Sequence of chain 2.A:
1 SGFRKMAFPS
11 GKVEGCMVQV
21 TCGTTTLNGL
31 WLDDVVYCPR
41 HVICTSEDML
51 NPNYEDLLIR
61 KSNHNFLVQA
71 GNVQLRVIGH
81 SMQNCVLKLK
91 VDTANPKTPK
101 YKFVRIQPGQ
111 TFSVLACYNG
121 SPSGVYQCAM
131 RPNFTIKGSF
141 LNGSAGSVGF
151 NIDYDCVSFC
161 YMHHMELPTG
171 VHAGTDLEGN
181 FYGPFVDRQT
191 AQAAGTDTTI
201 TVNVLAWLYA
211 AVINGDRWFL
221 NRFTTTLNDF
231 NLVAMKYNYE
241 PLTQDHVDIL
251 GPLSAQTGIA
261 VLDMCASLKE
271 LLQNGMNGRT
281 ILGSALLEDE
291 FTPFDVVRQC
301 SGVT

A protein and the small-molecule ligand that binds it are described below.
Small molecule (SMILES): CC[C@H](C)[C@@H](C=O)NC(=O)[C@H](C)NC(=O)[C@H](CCC(N)=O)NC(=O)[C@H](CC(C)C)NC(=O)[C@@H](NC(=O)[C@H](C)NC(=O)[C@H](CCCN=C(N)N)NC(=O)[C@@H](N)CC(N)=O)[C@@H](C)O

Sequence of chain 1.A:
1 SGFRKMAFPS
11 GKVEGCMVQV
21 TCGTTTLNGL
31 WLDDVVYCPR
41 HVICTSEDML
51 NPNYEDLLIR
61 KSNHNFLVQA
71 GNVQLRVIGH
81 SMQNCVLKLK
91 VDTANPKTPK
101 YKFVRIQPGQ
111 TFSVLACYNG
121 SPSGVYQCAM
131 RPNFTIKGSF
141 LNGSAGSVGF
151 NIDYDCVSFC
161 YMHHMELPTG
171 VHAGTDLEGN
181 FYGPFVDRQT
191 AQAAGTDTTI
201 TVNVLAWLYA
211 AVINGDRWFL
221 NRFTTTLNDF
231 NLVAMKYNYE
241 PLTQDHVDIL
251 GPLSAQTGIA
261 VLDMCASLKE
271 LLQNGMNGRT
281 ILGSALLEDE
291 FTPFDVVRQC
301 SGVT

Binding-site contacts:
Ligand atom N contacts residue GLN189 of chain 2.A at 2.8 Å (h-bond).
Ligand atom O contacts residue GLN189 of chain 2.A at 3.2 Å.
Ligand atom N contacts residue THR26 of chain 2.A at 2.8 Å (h-bond).
Ligand atom N contacts residue GLU166 of chain 2.A at 2.9 Å (salt-bridge).
Ligand atom O contacts residue SER144 of chain 2.A at 3.1 Å (h-bond).
Ligand atom C contacts residue ALA145 of chain 2.A at 3.4 Å (hydrophobic).
Ligand atom OE1 contacts residue HIS163 of chain 2.A at 2.6 Å (h-bond).
Ligand atom CB contacts residue HIS41 of chain 2.A at 3.6 Å.
Ligand atom N contacts residue HIS41 of chain 2.A at 3.1 Å (h-bond).
Ligand atom O contacts residue MET165 of chain 2.A at 3.2 Å.
Ligand atom CG2 contacts residue GLY143 of chain 2.A at 3.5 Å.
Ligand atom C contacts residue GLN189 of chain 2.A at 3.6 Å.
Ligand atom CG1 contacts residue THR26 of chain 2.A at 3.3 Å.
Ligand atom NE2 contacts residue GLU166 of chain 2.A at 3.4 Å (salt-bridge).
Ligand atom CB contacts residue THR25 of chain 2.A at 3.5 Å.
Ligand atom NE2 contacts residue PHE140 of chain 2.A at 3.1 Å (h-bond).
Ligand atom CB contacts residue THR190 of chain 2.A at 3.5 Å.
Ligand atom CA contacts residue THR190 of chain 2.A at 3.5 Å.
Ligand atom O contacts residue GLY143 of chain 2.A at 2.8 Å (h-bond).
Ligand atom CB contacts residue MET165 of chain 2.A at 3.1 Å (hydrophobic).
Ligand atom O contacts residue ALA191 of chain 2.A at 3.5 Å.
Ligand atom OE1 contacts residue PHE140 of chain 2.A at 3.6 Å.
Ligand atom O contacts residue PRO168 of chain 2.A at 3.5 Å.
Ligand atom CG2 contacts residue ASN142 of chain 2.A at 3.5 Å.
Ligand atom N contacts residue HIS164 of chain 2.A at 2.9 Å (h-bond).
Ligand atom C contacts residue THR26 of chain 2.A at 3.6 Å.
Ligand atom O contacts residue ALA145 of chain 2.A at 3.0 Å (h-bond).
Ligand atom CD contacts residue GLN189 of chain 2.A at 3.3 Å.
Ligand atom N contacts residue ALA145 of chain 2.A at 3.6 Å.
Ligand atom CG2 contacts residue ASN142 of chain 2.A at 3.5 Å.
Ligand atom CB contacts residue THR26 of chain 2.A at 3.6 Å.
Ligand atom O contacts residue GLU166 of chain 2.A at 2.8 Å (salt-bridge).
Ligand atom O contacts residue THR26 of chain 2.A at 2.4 Å (h-bond).
Ligand atom O contacts residue THR25 of chain 2.A at 3.2 Å.
Ligand atom CA contacts residue GLU166 of chain 2.A at 3.4 Å.
Ligand atom O contacts residue THR24 of chain 2.A at 3.6 Å (h-bond).
Ligand atom O contacts residue GLY143 of chain 2.A at 3.3 Å (h-bond).
Ligand atom CB contacts residue HIS41 of chain 2.A at 3.5 Å.
Ligand atom N contacts residue THR190 of chain 2.A at 2.9 Å (h-bond).
Ligand atom CA contacts residue GLN189 of chain 2.A at 3.4 Å.